The protein below binds the small molecule below.
Small molecule (SMILES): O=P(O)(O)C(O)(COc1cccc(-c2cccc(-c3ccccc3)c2)c1)P(=O)(O)O

Sequence of chain 1.B:
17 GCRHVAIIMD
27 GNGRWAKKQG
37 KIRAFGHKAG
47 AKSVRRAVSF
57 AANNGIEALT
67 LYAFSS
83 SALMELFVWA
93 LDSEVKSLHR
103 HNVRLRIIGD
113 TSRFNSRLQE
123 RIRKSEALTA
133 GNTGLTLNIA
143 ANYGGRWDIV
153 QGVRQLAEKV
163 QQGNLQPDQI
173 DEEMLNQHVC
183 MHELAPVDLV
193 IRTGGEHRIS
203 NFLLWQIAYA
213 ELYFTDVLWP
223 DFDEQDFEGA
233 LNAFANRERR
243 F

Binding-site contacts:
Ligand atom CAK contacts residue SER55 of chain 1.B at 3.9 Å.
Ligand atom CAL contacts residue SER99 of chain 1.B at 4.0 Å.
Ligand atom CAW contacts residue HIS103 of chain 1.B at 3.0 Å.
Ligand atom CAO contacts residue ARG51 of chain 1.B at 4.0 Å.
Ligand atom OAG contacts residue HIS103 of chain 1.B at 3.6 Å.
Ligand atom CAO contacts residue VAL54 of chain 1.B at 3.6 Å (hydrophobic).
Ligand atom CAN contacts residue LEU100 of chain 1.B at 3.8 Å (hydrophobic).
Ligand atom CAP contacts residue VAL54 of chain 1.B at 3.8 Å (hydrophobic).
Ligand atom CAJ contacts residue LEU139 of chain 1.B at 3.9 Å (hydrophobic).
Ligand atom OAF contacts residue ASN59 of chain 1.B at 4.0 Å.
Ligand atom CAR contacts residue ARG51 of chain 1.B at 4.1 Å.
Ligand atom OAV contacts residue HIS103 of chain 1.B at 2.8 Å (h-bond).
Ligand atom CAO contacts residue LEU100 of chain 1.B at 4.0 Å (hydrophobic).
Ligand atom CAL contacts residue GLU96 of chain 1.B at 3.9 Å.
Ligand atom CAM contacts residue SER55 of chain 1.B at 3.7 Å.
Ligand atom CAK contacts residue VAL54 of chain 1.B at 4.0 Å (hydrophobic).
Ligand atom CAW contacts residue SER55 of chain 1.B at 3.9 Å.
Ligand atom CAL contacts residue ARG51 of chain 1.B at 4.1 Å.
Ligand atom CAS contacts residue SER55 of chain 1.B at 3.8 Å.
Ligand atom OAG contacts residue ASN59 of chain 1.B at 3.6 Å.
Ligand atom CAU contacts residue SER55 of chain 1.B at 3.7 Å.
Ligand atom CAI contacts residue GLU96 of chain 1.B at 4.1 Å.
Ligand atom CAN contacts residue GLU96 of chain 1.B at 3.8 Å.
Ligand atom CAU contacts residue HIS103 of chain 1.B at 3.9 Å.
Ligand atom OAE contacts residue SER55 of chain 1.B at 3.9 Å.
Ligand atom CAZ contacts residue LEU100 of chain 1.B at 3.5 Å (hydrophobic).
Ligand atom CBB contacts residue HIS103 of chain 1.B at 3.9 Å.
Ligand atom CAK contacts residue ALA58 of chain 1.B at 4.0 Å (hydrophobic).
Ligand atom CAQ contacts residue ARG51 of chain 1.B at 4.1 Å.
Ligand atom CAH contacts residue VAL50 of chain 1.B at 3.9 Å (hydrophobic).
Ligand atom CAQ contacts residue GLU96 of chain 1.B at 3.4 Å.
Ligand atom CAX contacts residue LEU100 of chain 1.B at 3.5 Å (hydrophobic).
Ligand atom CAK contacts residue HIS103 of chain 1.B at 4.0 Å.
Ligand atom CAJ contacts residue VAL50 of chain 1.B at 3.4 Å (hydrophobic).
Ligand atom CAY contacts residue HIS103 of chain 1.B at 4.2 Å.
Ligand atom CAS contacts residue HIS103 of chain 1.B at 3.4 Å.
Ligand atom CAM contacts residue HIS103 of chain 1.B at 3.3 Å.
Ligand atom CAT contacts residue LEU100 of chain 1.B at 3.4 Å (hydrophobic).
Ligand atom OAC contacts residue HIS103 of chain 1.B at 3.2 Å (h-bond).
Ligand atom CAJ contacts residue VAL54 of chain 1.B at 3.5 Å (hydrophobic).